The small molecule below binds the protein below.
Small molecule (SMILES): O=C1Nc2ncccc2N[C@@H]1Cc1c[nH]c2ccccc12

Binding-site contacts:
Ligand atom NAK contacts residue VAL139 of chain 1.B at 3.2 Å (h-bond).
Ligand atom CAR contacts residue ASP137 of chain 1.B at 3.8 Å.
Ligand atom O contacts residue VAL114 of chain 1.B at 3.4 Å.
Ligand atom CD2 contacts residue VAL74 of chain 1.B at 3.7 Å (hydrophobic).
Ligand atom C contacts residue CYS203 of chain 1.B at 3.9 Å (hydrophobic).
Ligand atom CZ3 contacts residue GLY67 of chain 1.B at 3.9 Å.
Ligand atom NAL contacts residue LEU192 of chain 1.B at 3.8 Å.
Ligand atom CAD contacts residue VAL139 of chain 1.B at 3.5 Å (hydrophobic).
Ligand atom NE1 contacts residue LYS89 of chain 1.B at 4.1 Å.
Ligand atom CAQ contacts residue LEU192 of chain 1.B at 4.0 Å (hydrophobic).
Ligand atom CE3 contacts residue VAL74 of chain 1.B at 3.7 Å (hydrophobic).
Ligand atom CZ3 contacts residue VAL74 of chain 1.B at 3.9 Å (hydrophobic).
Ligand atom CD1 contacts residue ASP204 of chain 1.B at 3.8 Å.
Ligand atom C contacts residue ASP137 of chain 1.B at 4.0 Å.
Ligand atom CAR contacts residue ALA87 of chain 1.B at 4.1 Å (hydrophobic).
Ligand atom CB contacts residue LEU136 of chain 1.B at 4.0 Å (hydrophobic).
Ligand atom O contacts residue ASP137 of chain 1.B at 4.0 Å.
Ligand atom CAE contacts residue VAL139 of chain 1.B at 3.1 Å (hydrophobic).
Ligand atom CAE contacts residue TYR138 of chain 1.B at 3.4 Å (hydrophobic).
Ligand atom CA contacts residue CYS203 of chain 1.B at 3.7 Å (hydrophobic).
Ligand atom CZ2 contacts residue PHE71 of chain 1.B at 3.5 Å (hydrophobic).
Ligand atom CZ2 contacts residue VAL74 of chain 1.B at 4.0 Å (hydrophobic).
Ligand atom O contacts residue LEU136 of chain 1.B at 3.2 Å.
Ligand atom CH2 contacts residue VAL74 of chain 1.B at 4.0 Å (hydrophobic).
Ligand atom CH2 contacts residue GLY67 of chain 1.B at 4.1 Å.
Ligand atom NAL contacts residue ALA87 of chain 1.B at 4.0 Å.
Ligand atom CAE contacts residue PRO140 of chain 1.B at 3.9 Å (hydrophobic).
Ligand atom NAK contacts residue ASP137 of chain 1.B at 3.7 Å.
Ligand atom CD1 contacts residue LYS89 of chain 1.B at 3.9 Å.
Ligand atom NAK contacts residue TYR138 of chain 1.B at 3.7 Å.
Ligand atom N contacts residue CYS203 of chain 1.B at 3.7 Å.
Ligand atom NAK contacts residue ALA87 of chain 1.B at 4.1 Å.
Ligand atom CAR contacts residue LEU192 of chain 1.B at 3.8 Å (hydrophobic).
Ligand atom CE2 contacts residue VAL74 of chain 1.B at 3.8 Å (hydrophobic).
Ligand atom C contacts residue LEU136 of chain 1.B at 4.1 Å (hydrophobic).
Ligand atom C contacts residue LEU192 of chain 1.B at 4.0 Å (hydrophobic).
Ligand atom NE1 contacts residue ASP204 of chain 1.B at 3.5 Å (salt-bridge).
Ligand atom CE2 contacts residue PHE71 of chain 1.B at 4.0 Å (hydrophobic).
Ligand atom NAL contacts residue ASP137 of chain 1.B at 3.1 Å (salt-bridge).
Ligand atom O contacts residue CYS203 of chain 1.B at 3.8 Å.

Sequence of chain 1.B:
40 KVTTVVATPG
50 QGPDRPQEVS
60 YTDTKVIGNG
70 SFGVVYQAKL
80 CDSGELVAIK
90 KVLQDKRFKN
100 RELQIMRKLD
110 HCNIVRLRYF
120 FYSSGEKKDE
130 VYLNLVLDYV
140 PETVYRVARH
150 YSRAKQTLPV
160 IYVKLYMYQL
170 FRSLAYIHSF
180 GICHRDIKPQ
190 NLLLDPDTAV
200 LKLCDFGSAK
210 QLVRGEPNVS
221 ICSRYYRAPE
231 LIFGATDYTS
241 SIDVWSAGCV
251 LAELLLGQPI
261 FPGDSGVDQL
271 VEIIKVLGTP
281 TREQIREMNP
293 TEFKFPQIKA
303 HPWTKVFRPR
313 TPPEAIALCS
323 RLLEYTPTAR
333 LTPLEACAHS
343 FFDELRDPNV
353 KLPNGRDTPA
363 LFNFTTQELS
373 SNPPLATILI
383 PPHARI